The small molecule below binds the protein below.
Small molecule (SMILES): CC(=O)N[C@H]1[C@H](O[C@H]2[C@H](O)[C@@H](NC(C)=O)CO[C@@H]2CO)O[C@H](CO)[C@@H](O)[C@@H]1O

Sequence of chain 1.B:
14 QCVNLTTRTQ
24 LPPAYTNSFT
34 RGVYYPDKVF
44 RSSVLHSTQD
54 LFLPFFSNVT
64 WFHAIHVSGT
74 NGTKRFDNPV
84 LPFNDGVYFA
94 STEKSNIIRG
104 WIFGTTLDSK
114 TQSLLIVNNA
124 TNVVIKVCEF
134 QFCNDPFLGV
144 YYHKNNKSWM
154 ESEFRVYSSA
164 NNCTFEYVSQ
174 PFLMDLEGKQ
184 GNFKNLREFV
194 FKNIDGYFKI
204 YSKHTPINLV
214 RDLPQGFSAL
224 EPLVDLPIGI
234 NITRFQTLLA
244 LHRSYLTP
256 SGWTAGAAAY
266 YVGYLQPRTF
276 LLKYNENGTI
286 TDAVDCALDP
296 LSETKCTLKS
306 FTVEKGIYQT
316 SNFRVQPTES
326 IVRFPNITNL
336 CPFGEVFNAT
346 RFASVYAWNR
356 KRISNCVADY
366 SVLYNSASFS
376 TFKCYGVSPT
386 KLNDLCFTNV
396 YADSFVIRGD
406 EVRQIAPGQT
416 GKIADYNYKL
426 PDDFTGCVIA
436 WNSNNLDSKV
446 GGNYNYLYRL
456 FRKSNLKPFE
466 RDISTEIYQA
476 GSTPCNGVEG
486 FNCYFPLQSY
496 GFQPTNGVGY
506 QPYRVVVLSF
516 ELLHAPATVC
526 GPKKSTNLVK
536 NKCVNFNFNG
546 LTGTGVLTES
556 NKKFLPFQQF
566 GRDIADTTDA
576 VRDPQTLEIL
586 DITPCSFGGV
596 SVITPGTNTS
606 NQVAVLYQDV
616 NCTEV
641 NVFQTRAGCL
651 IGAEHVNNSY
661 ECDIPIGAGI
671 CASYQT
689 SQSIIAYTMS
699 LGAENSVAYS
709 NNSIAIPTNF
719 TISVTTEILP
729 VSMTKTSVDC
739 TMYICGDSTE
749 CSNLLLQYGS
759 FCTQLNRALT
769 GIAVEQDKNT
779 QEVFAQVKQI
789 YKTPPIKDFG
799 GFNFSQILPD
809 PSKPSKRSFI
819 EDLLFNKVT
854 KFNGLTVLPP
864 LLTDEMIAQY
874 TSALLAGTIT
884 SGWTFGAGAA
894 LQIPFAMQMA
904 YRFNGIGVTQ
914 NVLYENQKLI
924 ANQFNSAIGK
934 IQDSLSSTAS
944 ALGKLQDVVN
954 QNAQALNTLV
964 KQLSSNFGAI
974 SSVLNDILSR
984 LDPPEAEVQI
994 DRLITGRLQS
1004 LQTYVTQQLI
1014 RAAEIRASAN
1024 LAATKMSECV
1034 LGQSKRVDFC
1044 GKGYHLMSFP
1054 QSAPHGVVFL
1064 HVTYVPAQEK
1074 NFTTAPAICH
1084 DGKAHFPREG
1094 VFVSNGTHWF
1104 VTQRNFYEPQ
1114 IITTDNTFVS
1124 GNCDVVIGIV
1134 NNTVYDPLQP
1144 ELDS

Binding-site contacts:
Ligand atom O7 contacts residue ASN1098 of chain 1.B at 3.4 Å (h-bond).
Ligand atom N2 contacts residue THR1100 of chain 1.B at 3.2 Å.
Ligand atom C1 contacts residue THR1100 of chain 1.B at 1.6 Å.
Ligand atom C5 contacts residue THR1100 of chain 1.B at 3.0 Å.
Ligand atom N2 contacts residue ASN1098 of chain 1.B at 2.8 Å (h-bond).
Ligand atom C4 contacts residue ASN1098 of chain 1.B at 4.0 Å.
Ligand atom C1 contacts residue HIS1101 of chain 1.B at 3.9 Å.
Ligand atom C7 contacts residue THR1100 of chain 1.B at 4.4 Å.
Ligand atom C5 contacts residue ASN1098 of chain 1.B at 3.6 Å.
Ligand atom O6 contacts residue HIS1101 of chain 1.B at 3.4 Å.
Ligand atom C3 contacts residue ASN1098 of chain 1.B at 3.6 Å.
Ligand atom C3 contacts residue THR1100 of chain 1.B at 3.8 Å.
Ligand atom C7 contacts residue ASN1098 of chain 1.B at 3.2 Å.
Ligand atom C5 contacts residue HIS1101 of chain 1.B at 3.2 Å.
Ligand atom O5 contacts residue ASN1098 of chain 1.B at 2.3 Å (h-bond).
Ligand atom C4 contacts residue THR1100 of chain 1.B at 4.1 Å.
Ligand atom O5 contacts residue HIS1101 of chain 1.B at 3.3 Å (h-bond).
Ligand atom C6 contacts residue HIS1101 of chain 1.B at 3.2 Å.
Ligand atom C8 contacts residue ASN1098 of chain 1.B at 4.2 Å.
Ligand atom C6 contacts residue THR1100 of chain 1.B at 4.1 Å.
Ligand atom O5 contacts residue THR1100 of chain 1.B at 2.2 Å (h-bond).
Ligand atom C1 contacts residue ASN1098 of chain 1.B at 1.5 Å.
Ligand atom C2 contacts residue THR1100 of chain 1.B at 3.1 Å.
Ligand atom C2 contacts residue ASN1098 of chain 1.B at 2.2 Å.